A protein and the small-molecule ligand that binds it are described below.
Small molecule (SMILES): CC(=O)N[C@H]1[C@H](O[C@H]2[C@H](O)[C@@H](NC(C)=O)CO[C@@H]2CO)O[C@H](CO)[C@@H](O)[C@@H]1O

Sequence of chain 1.B:
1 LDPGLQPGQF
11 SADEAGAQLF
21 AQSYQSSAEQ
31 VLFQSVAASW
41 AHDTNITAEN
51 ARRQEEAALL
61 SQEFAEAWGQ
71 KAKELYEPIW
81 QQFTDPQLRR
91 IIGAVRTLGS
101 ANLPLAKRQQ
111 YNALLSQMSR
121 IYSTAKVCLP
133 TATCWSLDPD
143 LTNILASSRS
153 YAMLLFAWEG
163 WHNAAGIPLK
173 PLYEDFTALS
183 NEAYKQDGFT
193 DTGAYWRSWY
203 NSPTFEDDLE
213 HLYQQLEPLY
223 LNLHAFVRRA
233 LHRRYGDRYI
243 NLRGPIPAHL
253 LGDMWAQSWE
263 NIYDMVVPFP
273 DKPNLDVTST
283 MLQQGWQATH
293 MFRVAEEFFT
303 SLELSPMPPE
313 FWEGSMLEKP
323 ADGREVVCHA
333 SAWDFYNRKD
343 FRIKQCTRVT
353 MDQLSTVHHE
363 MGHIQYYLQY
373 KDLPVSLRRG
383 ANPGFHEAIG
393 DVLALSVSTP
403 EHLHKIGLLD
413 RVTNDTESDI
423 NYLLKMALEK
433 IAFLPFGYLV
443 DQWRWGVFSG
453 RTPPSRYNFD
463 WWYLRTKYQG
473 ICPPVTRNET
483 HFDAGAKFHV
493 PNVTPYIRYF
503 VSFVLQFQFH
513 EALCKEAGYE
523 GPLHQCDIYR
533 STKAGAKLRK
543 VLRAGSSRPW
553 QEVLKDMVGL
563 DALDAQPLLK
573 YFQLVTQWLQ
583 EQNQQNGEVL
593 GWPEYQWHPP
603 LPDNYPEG

Binding-site contacts:
Ligand atom C5 contacts residue ASN45 of chain 1.B at 3.6 Å.
Ligand atom C3 contacts residue ASN45 of chain 1.B at 3.8 Å.
Ligand atom C6 contacts residue THR47 of chain 1.B at 4.0 Å.
Ligand atom C1 contacts residue ASN45 of chain 1.B at 1.4 Å.
Ligand atom O6 contacts residue GLU49 of chain 1.B at 3.7 Å.
Ligand atom C2 contacts residue ASN45 of chain 1.B at 2.4 Å.
Ligand atom C8 contacts residue GLU49 of chain 1.B at 4.4 Å.
Ligand atom C5 contacts residue ASN50 of chain 1.B at 4.2 Å.
Ligand atom O6 contacts residue THR47 of chain 1.B at 2.7 Å (h-bond).
Ligand atom N2 contacts residue ASN45 of chain 1.B at 3.0 Å (h-bond).
Ligand atom C4 contacts residue ASN45 of chain 1.B at 4.2 Å.
Ligand atom C8 contacts residue ASP324 of chain 1.B at 4.2 Å.
Ligand atom O6 contacts residue ASN50 of chain 1.B at 3.8 Å.
Ligand atom O5 contacts residue THR47 of chain 1.B at 4.2 Å.
Ligand atom C6 contacts residue GLU49 of chain 1.B at 4.5 Å.
Ligand atom C6 contacts residue ARG53 of chain 1.B at 4.2 Å.
Ligand atom O7 contacts residue ASN45 of chain 1.B at 3.7 Å.
Ligand atom C6 contacts residue ASN50 of chain 1.B at 3.7 Å.
Ligand atom O5 contacts residue ASN45 of chain 1.B at 2.3 Å (h-bond).
Ligand atom C1 contacts residue ASN50 of chain 1.B at 3.8 Å.
Ligand atom C8 contacts residue ARG326 of chain 1.B at 3.8 Å.
Ligand atom C5 contacts residue THR47 of chain 1.B at 4.5 Å.
Ligand atom C7 contacts residue ASN45 of chain 1.B at 3.5 Å.
Ligand atom O5 contacts residue ASN50 of chain 1.B at 3.1 Å (h-bond).